Sequence of chain 57.A:
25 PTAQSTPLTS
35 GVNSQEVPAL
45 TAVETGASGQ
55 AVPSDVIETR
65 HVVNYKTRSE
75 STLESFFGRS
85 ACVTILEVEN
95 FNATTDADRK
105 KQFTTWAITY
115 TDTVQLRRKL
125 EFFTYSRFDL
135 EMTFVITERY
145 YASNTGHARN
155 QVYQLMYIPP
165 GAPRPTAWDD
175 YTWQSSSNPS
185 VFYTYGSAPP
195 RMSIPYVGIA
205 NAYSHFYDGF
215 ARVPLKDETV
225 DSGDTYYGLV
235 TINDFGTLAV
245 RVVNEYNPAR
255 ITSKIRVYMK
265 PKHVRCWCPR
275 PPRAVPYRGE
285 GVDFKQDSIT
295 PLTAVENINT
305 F

Sequence of chain 58.A:
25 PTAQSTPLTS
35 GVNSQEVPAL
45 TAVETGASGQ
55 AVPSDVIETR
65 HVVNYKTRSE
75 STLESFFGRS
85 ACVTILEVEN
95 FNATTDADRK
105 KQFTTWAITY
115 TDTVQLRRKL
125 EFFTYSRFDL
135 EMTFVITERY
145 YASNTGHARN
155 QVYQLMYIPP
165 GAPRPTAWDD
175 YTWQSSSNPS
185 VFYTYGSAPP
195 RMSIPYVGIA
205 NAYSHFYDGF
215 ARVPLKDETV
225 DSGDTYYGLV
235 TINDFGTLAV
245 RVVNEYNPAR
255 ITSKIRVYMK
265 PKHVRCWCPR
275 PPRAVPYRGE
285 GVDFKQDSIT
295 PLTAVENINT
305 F

The small molecule below binds the protein below.
Small molecule (SMILES): CC(=O)N[C@H]1[C@H]([C@H](O)[C@H](O)CO)O[C@@](O)(C(=O)O)C[C@@H]1O

Binding-site contacts:
Ligand atom O1B contacts residue PRO252 of chain 57.A at 3.4 Å.
Ligand atom C4 contacts residue TYR145 of chain 58.A at 3.6 Å (hydrophobic).
Ligand atom O10 contacts residue ASN96 of chain 57.A at 4.2 Å.
Ligand atom C10 contacts residue TYR145 of chain 58.A at 3.6 Å (hydrophobic).
Ligand atom O8 contacts residue TYR145 of chain 58.A at 4.2 Å.
Ligand atom C3 contacts residue PRO252 of chain 57.A at 4.4 Å (hydrophobic).
Ligand atom C1 contacts residue SER147 of chain 58.A at 3.6 Å.
Ligand atom C11 contacts residue TYR145 of chain 58.A at 3.7 Å (hydrophobic).
Ligand atom C5 contacts residue TYR145 of chain 58.A at 3.3 Å (hydrophobic).
Ligand atom O4 contacts residue TYR250 of chain 57.A at 3.0 Å.
Ligand atom N5 contacts residue TYR250 of chain 57.A at 3.8 Å.
Ligand atom O1A contacts residue SER147 of chain 58.A at 3.1 Å (h-bond).
Ligand atom C7 contacts residue TYR145 of chain 58.A at 3.9 Å (hydrophobic).
Ligand atom C11 contacts residue ARG143 of chain 58.A at 3.9 Å.
Ligand atom C1 contacts residue PRO252 of chain 57.A at 4.1 Å (hydrophobic).
Ligand atom O9 contacts residue ALA146 of chain 58.A at 3.3 Å.
Ligand atom O1B contacts residue SER147 of chain 58.A at 2.7 Å (h-bond).
Ligand atom C4 contacts residue PRO252 of chain 57.A at 4.3 Å (hydrophobic).
Ligand atom C8 contacts residue ALA146 of chain 58.A at 4.4 Å (hydrophobic).
Ligand atom O4 contacts residue ASN251 of chain 57.A at 4.3 Å.
Ligand atom N5 contacts residue TYR145 of chain 58.A at 2.6 Å (h-bond).
Ligand atom C4 contacts residue TYR250 of chain 57.A at 4.2 Å (hydrophobic).
Ligand atom C8 contacts residue TYR145 of chain 58.A at 4.2 Å (hydrophobic).
Ligand atom C1 contacts residue ALA146 of chain 58.A at 4.0 Å (hydrophobic).
Ligand atom O1B contacts residue ALA146 of chain 58.A at 4.3 Å.
Ligand atom O4 contacts residue TYR145 of chain 58.A at 4.2 Å.
Ligand atom O1A contacts residue ALA146 of chain 58.A at 3.2 Å.
Ligand atom C11 contacts residue TYR250 of chain 57.A at 3.0 Å (hydrophobic).
Ligand atom O10 contacts residue TYR250 of chain 57.A at 2.2 Å (h-bond).
Ligand atom C5 contacts residue TYR250 of chain 57.A at 4.3 Å (hydrophobic).
Ligand atom O4 contacts residue PRO252 of chain 57.A at 4.0 Å.
Ligand atom C10 contacts residue TYR250 of chain 57.A at 2.8 Å (hydrophobic).
Ligand atom C6 contacts residue TYR145 of chain 58.A at 3.4 Å (hydrophobic).
Ligand atom C9 contacts residue ALA146 of chain 58.A at 4.4 Å (hydrophobic).
Ligand atom C6 contacts residue ALA146 of chain 58.A at 4.3 Å (hydrophobic).